Sequence of chain 1.A:
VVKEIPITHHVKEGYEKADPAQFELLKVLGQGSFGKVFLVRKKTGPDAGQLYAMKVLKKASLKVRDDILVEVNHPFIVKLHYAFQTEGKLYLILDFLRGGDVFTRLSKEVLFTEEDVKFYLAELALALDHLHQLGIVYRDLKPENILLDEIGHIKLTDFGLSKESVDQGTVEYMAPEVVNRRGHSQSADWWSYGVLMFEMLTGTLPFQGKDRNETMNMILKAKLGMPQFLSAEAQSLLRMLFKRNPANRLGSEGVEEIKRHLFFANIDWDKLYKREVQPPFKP

This small molecule binds to this protein.
Small molecule (SMILES): Nc1ncnc2c1ncn2[C@@H]1O[C@H](CO[P](=O)(O)O[P](=O)(O)NP(=O)(O)O)[C@@H](O)[C@H]1O

Binding-site contacts:
Ligand atom C6 contacts residue ASP111 of chain 1.A at 3.4 Å.
Ligand atom N3B contacts residue LYS179 of chain 1.A at 3.0 Å (salt-bridge).
Ligand atom O1B contacts residue GLY40 of chain 1.A at 2.9 Å.
Ligand atom C2 contacts residue LEU163 of chain 1.A at 3.7 Å (hydrophobic).
Ligand atom N1 contacts residue LEU113 of chain 1.A at 3.0 Å (h-bond).
Ligand atom O4' contacts residue GLY38 of chain 1.A at 3.6 Å.
Ligand atom N1 contacts residue ASP111 of chain 1.A at 3.6 Å (salt-bridge).
Ligand atom O2B contacts residue LYS179 of chain 1.A at 3.6 Å (salt-bridge).
Ligand atom O1G contacts residue SER41 of chain 1.A at 3.0 Å (h-bond).
Ligand atom O3A contacts residue GLY40 of chain 1.A at 3.5 Å.
Ligand atom O3G contacts residue SER41 of chain 1.A at 3.1 Å.
Ligand atom C2 contacts residue LEU113 of chain 1.A at 3.6 Å (hydrophobic).
Ligand atom C5' contacts residue GLY40 of chain 1.A at 3.4 Å.
Ligand atom O3G contacts residue PHE42 of chain 1.A at 2.5 Å.
Ligand atom O4' contacts residue VAL45 of chain 1.A at 3.2 Å.
Ligand atom PA contacts residue LYS63 of chain 1.A at 3.1 Å.
Ligand atom PG contacts residue SER41 of chain 1.A at 3.6 Å.
Ligand atom C8 contacts residue VAL45 of chain 1.A at 3.6 Å (hydrophobic).
Ligand atom N3 contacts residue LEU163 of chain 1.A at 3.5 Å.
Ligand atom O1B contacts residue SER41 of chain 1.A at 2.8 Å (h-bond).
Ligand atom C5' contacts residue VAL45 of chain 1.A at 3.4 Å (hydrophobic).
Ligand atom O2G contacts residue LYS158 of chain 1.A at 3.2 Å (salt-bridge).
Ligand atom O2B contacts residue LYS63 of chain 1.A at 3.2 Å (salt-bridge).
Ligand atom C3' contacts residue GLU160 of chain 1.A at 3.7 Å.
Ligand atom PG contacts residue LYS179 of chain 1.A at 3.7 Å.
Ligand atom N7 contacts residue VAL45 of chain 1.A at 3.6 Å.
Ligand atom C4 contacts residue LEU163 of chain 1.A at 3.7 Å (hydrophobic).
Ligand atom O1A contacts residue ASN161 of chain 1.A at 2.8 Å (h-bond).
Ligand atom O3A contacts residue LYS63 of chain 1.A at 3.3 Å (salt-bridge).
Ligand atom O1B contacts residue PHE42 of chain 1.A at 2.7 Å (h-bond).
Ligand atom C2 contacts residue LEU37 of chain 1.A at 3.7 Å (hydrophobic).
Ligand atom O1G contacts residue LYS158 of chain 1.A at 2.0 Å (salt-bridge).
Ligand atom PG contacts residue LYS158 of chain 1.A at 3.1 Å.
Ligand atom O2A contacts residue LYS63 of chain 1.A at 1.8 Å (salt-bridge).
Ligand atom O2G contacts residue LYS179 of chain 1.A at 3.5 Å (salt-bridge).
Ligand atom C6 contacts residue ALA61 of chain 1.A at 3.4 Å (hydrophobic).
Ligand atom O2A contacts residue THR173 of chain 1.A at 3.0 Å (h-bond).
Ligand atom N6 contacts residue ALA61 of chain 1.A at 3.2 Å.
Ligand atom N7 contacts residue LYS63 of chain 1.A at 3.8 Å.
Ligand atom N6 contacts residue ASP111 of chain 1.A at 2.5 Å (salt-bridge).